Binding-site contacts:
Ligand atom C4 contacts residue MET350 of chain 1.E at 3.9 Å (hydrophobic).
Ligand atom O1 contacts residue GLU332 of chain 1.E at 3.5 Å (salt-bridge).
Ligand atom O1 contacts residue MN1 of chain 1.Q at 2.2 Å.
Ligand atom C5 contacts residue MET186 of chain 1.E at 3.8 Å (hydrophobic).
Ligand atom C3 contacts residue HIS129 of chain 1.D at 3.5 Å.
Ligand atom C4 contacts residue GLU307 of chain 1.E at 3.7 Å.
Ligand atom O3 contacts residue GLN126 of chain 1.D at 3.5 Å (h-bond).
Ligand atom C1 contacts residue HIS447 of chain 1.E at 3.7 Å.
Ligand atom C5 contacts residue GLU307 of chain 1.E at 3.8 Å.
Ligand atom O5 contacts residue GLN17 of chain 1.D at 2.8 Å (h-bond).
Ligand atom C5 contacts residue PHE84 of chain 1.D at 3.8 Å (hydrophobic).
Ligand atom C1 contacts residue MN1 of chain 1.Q at 3.0 Å.
Ligand atom O3 contacts residue TYR20 of chain 1.D at 3.4 Å (h-bond).
Ligand atom O2 contacts residue MET350 of chain 1.E at 3.7 Å.
Ligand atom C2 contacts residue GLU307 of chain 1.E at 3.3 Å.
Ligand atom O4 contacts residue ILE371 of chain 1.E at 3.6 Å.
Ligand atom C2 contacts residue HIS129 of chain 1.D at 3.9 Å.
Ligand atom O5 contacts residue TYR20 of chain 1.D at 3.1 Å (h-bond).
Ligand atom O4 contacts residue TYR20 of chain 1.D at 2.8 Å (h-bond).
Ligand atom O1 contacts residue GLU307 of chain 1.E at 2.8 Å (salt-bridge).
Ligand atom C1 contacts residue GLU307 of chain 1.E at 3.5 Å.
Ligand atom O1 contacts residue HIS447 of chain 1.E at 3.3 Å (h-bond).
Ligand atom O5 contacts residue LEU19 of chain 1.D at 3.5 Å.
Ligand atom O3 contacts residue HIS129 of chain 1.D at 2.7 Å (h-bond).
Ligand atom C2 contacts residue GLU332 of chain 1.E at 3.2 Å.
Ligand atom C4 contacts residue TYR20 of chain 1.D at 3.6 Å (hydrophobic).
Ligand atom C1 contacts residue GLU332 of chain 1.E at 3.1 Å.
Ligand atom O2 contacts residue HIS349 of chain 1.E at 3.5 Å (h-bond).
Ligand atom O1 contacts residue HIS448 of chain 1.E at 3.5 Å (h-bond).
Ligand atom C2 contacts residue MN1 of chain 1.Q at 3.0 Å.
Ligand atom O5 contacts residue PHE84 of chain 1.D at 3.3 Å.
Ligand atom O2 contacts residue GLU332 of chain 1.E at 3.5 Å (salt-bridge).
Ligand atom O2 contacts residue MN1 of chain 1.Q at 2.6 Å.
Ligand atom O5 contacts residue MET186 of chain 1.E at 3.8 Å.
Ligand atom O3 contacts residue PHE84 of chain 1.D at 3.5 Å.
Ligand atom O2 contacts residue GLU307 of chain 1.E at 2.2 Å (salt-bridge).
Ligand atom C5 contacts residue TYR20 of chain 1.D at 3.9 Å (hydrophobic).
Ligand atom O4 contacts residue MET350 of chain 1.E at 4.0 Å.
Ligand atom C3 contacts residue TYR334 of chain 1.E at 3.9 Å (hydrophobic).
Ligand atom C3 contacts residue TYR20 of chain 1.D at 3.9 Å (hydrophobic).

Sequence of chain 1.D:
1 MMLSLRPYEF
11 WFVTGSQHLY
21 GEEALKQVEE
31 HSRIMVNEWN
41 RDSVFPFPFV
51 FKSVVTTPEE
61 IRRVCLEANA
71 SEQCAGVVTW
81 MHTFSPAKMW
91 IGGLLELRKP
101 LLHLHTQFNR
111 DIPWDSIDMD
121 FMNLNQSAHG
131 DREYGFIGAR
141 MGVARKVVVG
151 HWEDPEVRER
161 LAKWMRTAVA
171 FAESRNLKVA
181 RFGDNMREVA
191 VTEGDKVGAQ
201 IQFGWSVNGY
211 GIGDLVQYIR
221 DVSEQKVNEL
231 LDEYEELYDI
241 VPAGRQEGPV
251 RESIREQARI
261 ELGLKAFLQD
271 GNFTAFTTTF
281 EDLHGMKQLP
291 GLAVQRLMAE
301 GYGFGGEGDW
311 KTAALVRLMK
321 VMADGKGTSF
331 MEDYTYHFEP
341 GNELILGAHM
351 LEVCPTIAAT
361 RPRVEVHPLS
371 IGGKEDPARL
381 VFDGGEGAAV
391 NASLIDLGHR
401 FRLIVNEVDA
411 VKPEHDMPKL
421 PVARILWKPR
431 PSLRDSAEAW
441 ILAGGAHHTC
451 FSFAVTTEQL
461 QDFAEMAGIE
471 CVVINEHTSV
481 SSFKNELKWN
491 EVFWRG

Sequence of chain 1.E:
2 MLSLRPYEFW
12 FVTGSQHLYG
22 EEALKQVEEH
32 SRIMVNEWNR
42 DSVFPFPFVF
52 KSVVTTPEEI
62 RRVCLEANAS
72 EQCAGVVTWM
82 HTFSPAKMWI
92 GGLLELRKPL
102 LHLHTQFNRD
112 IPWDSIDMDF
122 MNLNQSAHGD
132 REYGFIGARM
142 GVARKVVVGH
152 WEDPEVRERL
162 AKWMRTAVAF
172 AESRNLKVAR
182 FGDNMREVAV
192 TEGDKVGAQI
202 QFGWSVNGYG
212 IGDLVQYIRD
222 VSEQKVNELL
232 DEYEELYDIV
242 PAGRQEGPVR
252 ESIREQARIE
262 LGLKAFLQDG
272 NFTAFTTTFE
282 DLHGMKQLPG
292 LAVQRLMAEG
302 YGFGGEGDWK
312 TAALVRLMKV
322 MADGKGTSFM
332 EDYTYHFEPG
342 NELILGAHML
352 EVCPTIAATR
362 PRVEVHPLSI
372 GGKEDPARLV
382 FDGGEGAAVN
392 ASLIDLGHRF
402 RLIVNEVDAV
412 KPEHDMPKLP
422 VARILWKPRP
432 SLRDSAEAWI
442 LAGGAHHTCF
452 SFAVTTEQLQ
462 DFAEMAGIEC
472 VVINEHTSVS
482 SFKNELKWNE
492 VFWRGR

The small molecule below binds the protein below.
Small molecule (SMILES): OC[C@H](O)C(O)[C@@H](O)CO